This protein binds this small molecule.
Small molecule (SMILES): CC[C@H](C)[C@H](NC(=O)[C@H](CO)NC(=O)[C@H](CCCN=C(N)N)NC(=O)[C@@H](NC(=O)[C@@H]1CCCN1C(=O)[C@@H]1CCCN1C(=O)[C@H](C)N)C(C)C)C(=O)N[C@H](C=O)Cc1ccc(O)cc1

Sequence of chain 1.W:
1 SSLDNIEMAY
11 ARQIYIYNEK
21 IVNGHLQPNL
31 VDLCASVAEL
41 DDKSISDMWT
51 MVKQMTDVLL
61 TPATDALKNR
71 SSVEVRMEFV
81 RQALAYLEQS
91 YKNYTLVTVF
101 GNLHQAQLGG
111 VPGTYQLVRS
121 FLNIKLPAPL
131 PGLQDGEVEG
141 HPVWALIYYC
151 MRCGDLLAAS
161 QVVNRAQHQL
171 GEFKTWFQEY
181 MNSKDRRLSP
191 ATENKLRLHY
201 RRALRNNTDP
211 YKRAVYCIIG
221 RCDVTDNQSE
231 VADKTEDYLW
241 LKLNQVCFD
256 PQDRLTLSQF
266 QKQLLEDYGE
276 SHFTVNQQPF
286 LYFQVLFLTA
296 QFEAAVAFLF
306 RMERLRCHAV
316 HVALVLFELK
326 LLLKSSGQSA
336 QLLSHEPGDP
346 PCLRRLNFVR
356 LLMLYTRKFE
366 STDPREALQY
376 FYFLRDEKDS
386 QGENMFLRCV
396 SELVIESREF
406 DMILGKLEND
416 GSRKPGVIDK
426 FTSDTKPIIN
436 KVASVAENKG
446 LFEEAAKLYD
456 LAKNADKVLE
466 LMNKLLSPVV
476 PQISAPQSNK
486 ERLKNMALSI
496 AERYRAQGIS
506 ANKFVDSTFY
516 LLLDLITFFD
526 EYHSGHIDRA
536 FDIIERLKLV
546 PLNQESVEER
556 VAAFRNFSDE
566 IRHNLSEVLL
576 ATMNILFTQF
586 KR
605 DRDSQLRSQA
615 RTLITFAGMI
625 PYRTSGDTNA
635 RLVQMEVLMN

Binding-site contacts:
Ligand atom C contacts residue THR235 of chain 1.W at 3.6 Å.
Ligand atom CD contacts residue HIS277 of chain 1.W at 3.9 Å.
Ligand atom CG contacts residue ASP233 of chain 1.W at 3.0 Å.
Ligand atom O contacts residue LEU286 of chain 1.W at 3.2 Å.
Ligand atom CG contacts residue HIS277 of chain 1.W at 3.8 Å.
Ligand atom CG2 contacts residue LEU286 of chain 1.W at 3.7 Å (hydrophobic).
Ligand atom CG1 contacts residue VAL280 of chain 1.W at 4.0 Å (hydrophobic).
Ligand atom CG2 contacts residue PHE278 of chain 1.W at 3.7 Å (hydrophobic).
Ligand atom CG2 contacts residue GLU236 of chain 1.W at 3.3 Å.
Ligand atom CA contacts residue THR235 of chain 1.W at 3.6 Å.
Ligand atom C contacts residue TYR94 of chain 1.W at 4.0 Å (hydrophobic).
Ligand atom O contacts residue THR235 of chain 1.W at 3.0 Å (h-bond).
Ligand atom C contacts residue THR235 of chain 1.W at 3.6 Å.
Ligand atom C contacts residue LEU286 of chain 1.W at 3.8 Å (hydrophobic).
Ligand atom CB contacts residue TYR238 of chain 1.W at 3.6 Å (hydrophobic).
Ligand atom N contacts residue TYR273 of chain 1.W at 3.9 Å.
Ligand atom CA contacts residue ASN227 of chain 1.W at 3.7 Å.
Ligand atom CD contacts residue TYR273 of chain 1.W at 3.3 Å (hydrophobic).
Ligand atom N contacts residue THR235 of chain 1.W at 3.9 Å.
Ligand atom O contacts residue ASN227 of chain 1.W at 3.6 Å.
Ligand atom O contacts residue HIS277 of chain 1.W at 3.4 Å.
Ligand atom CG1 contacts residue TYR94 of chain 1.W at 3.8 Å (hydrophobic).
Ligand atom N contacts residue THR235 of chain 1.W at 3.5 Å (h-bond).
Ligand atom CB contacts residue ASP233 of chain 1.W at 3.0 Å.
Ligand atom CG2 contacts residue HIS277 of chain 1.W at 3.3 Å.
Ligand atom CB contacts residue LEU286 of chain 1.W at 3.9 Å (hydrophobic).
Ligand atom O contacts residue TYR94 of chain 1.W at 2.9 Å.
Ligand atom CD1 contacts residue TYR94 of chain 1.W at 3.5 Å (hydrophobic).
Ligand atom C contacts residue ASN281 of chain 1.W at 3.8 Å.
Ligand atom O contacts residue LYS234 of chain 1.W at 3.6 Å.
Ligand atom CB contacts residue HIS277 of chain 1.W at 3.7 Å.
Ligand atom C contacts residue THR235 of chain 1.W at 3.6 Å.
Ligand atom O contacts residue THR235 of chain 1.W at 3.1 Å (h-bond).
Ligand atom CG contacts residue LYS234 of chain 1.W at 3.3 Å.
Ligand atom N contacts residue ASN227 of chain 1.W at 3.0 Å (h-bond).
Ligand atom CG2 contacts residue ASN281 of chain 1.W at 3.6 Å.
Ligand atom CG contacts residue TYR273 of chain 1.W at 3.6 Å (hydrophobic).
Ligand atom C contacts residue ASN227 of chain 1.W at 3.5 Å.
Ligand atom CD1 contacts residue TYR91 of chain 1.W at 3.9 Å (hydrophobic).
Ligand atom O contacts residue ASN281 of chain 1.W at 2.6 Å (h-bond).